Sequence of chain 1.A:
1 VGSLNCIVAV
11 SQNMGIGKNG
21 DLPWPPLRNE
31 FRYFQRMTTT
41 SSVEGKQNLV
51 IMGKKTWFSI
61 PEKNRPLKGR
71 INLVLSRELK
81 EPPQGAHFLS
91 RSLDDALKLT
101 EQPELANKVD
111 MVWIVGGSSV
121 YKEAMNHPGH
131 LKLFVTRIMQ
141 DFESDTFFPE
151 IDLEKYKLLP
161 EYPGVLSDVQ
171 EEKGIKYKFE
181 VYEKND

Binding-site contacts:
Ligand atom CAL contacts residue GLU30 of chain 1.A at 3.7 Å.
Ligand atom NAC contacts residue VAL115 of chain 1.A at 3.1 Å (h-bond).
Ligand atom FAE contacts residue PHE31 of chain 1.A at 3.4 Å.
Ligand atom N1 contacts residue VAL8 of chain 1.A at 3.3 Å.
Ligand atom N3 contacts residue GLU30 of chain 1.A at 2.8 Å (salt-bridge).
Ligand atom C4 contacts residue GLU30 of chain 1.A at 3.7 Å.
Ligand atom CAH contacts residue PHE31 of chain 1.A at 3.8 Å (hydrophobic).
Ligand atom CAK contacts residue PHE31 of chain 1.A at 3.6 Å (hydrophobic).
Ligand atom NAC contacts residue NDP1 of chain 1.B at 3.5 Å (h-bond).
Ligand atom CAI contacts residue PHE34 of chain 1.A at 3.8 Å (hydrophobic).
Ligand atom N1 contacts residue PHE34 of chain 1.A at 3.5 Å.
Ligand atom C5 contacts residue NDP1 of chain 1.B at 3.4 Å.
Ligand atom C6 contacts residue NDP1 of chain 1.B at 3.2 Å.
Ligand atom NAB contacts residue ALA9 of chain 1.A at 3.6 Å (h-bond).
Ligand atom C2 contacts residue ALA9 of chain 1.A at 3.6 Å (hydrophobic).
Ligand atom C6 contacts residue ILE7 of chain 1.A at 3.7 Å (hydrophobic).
Ligand atom CAA contacts residue NDP1 of chain 1.B at 3.8 Å.
Ligand atom C2 contacts residue VAL8 of chain 1.A at 3.6 Å (hydrophobic).
Ligand atom NAC contacts residue TYR121 of chain 1.A at 3.5 Å (h-bond).
Ligand atom CAS contacts residue ILE60 of chain 1.A at 3.9 Å (hydrophobic).
Ligand atom C2 contacts residue PHE34 of chain 1.A at 3.8 Å (hydrophobic).
Ligand atom C6 contacts residue PHE34 of chain 1.A at 3.3 Å (hydrophobic).
Ligand atom NAO contacts residue PHE34 of chain 1.A at 3.8 Å.
Ligand atom N1 contacts residue ILE7 of chain 1.A at 3.6 Å.
Ligand atom FAD contacts residue ASN64 of chain 1.A at 2.7 Å.
Ligand atom N1 contacts residue ALA9 of chain 1.A at 3.6 Å (h-bond).
Ligand atom NAC contacts residue PHE34 of chain 1.A at 3.5 Å.
Ligand atom OAP contacts residue ILE60 of chain 1.A at 3.7 Å.
Ligand atom C2 contacts residue GLU30 of chain 1.A at 3.6 Å.
Ligand atom NAB contacts residue GLU30 of chain 1.A at 2.7 Å (salt-bridge).
Ligand atom NAB contacts residue ILE7 of chain 1.A at 3.9 Å.
Ligand atom NAB contacts residue VAL8 of chain 1.A at 3.4 Å (h-bond).
Ligand atom OAP contacts residue PRO61 of chain 1.A at 3.5 Å.
Ligand atom N1 contacts residue NDP1 of chain 1.B at 3.5 Å (h-bond).
Ligand atom NAO contacts residue NDP1 of chain 1.B at 3.7 Å.
Ligand atom C5 contacts residue PHE34 of chain 1.A at 3.5 Å (hydrophobic).
Ligand atom N3 contacts residue PHE34 of chain 1.A at 3.8 Å.
Ligand atom NAC contacts residue ILE7 of chain 1.A at 2.9 Å (h-bond).
Ligand atom NAB contacts residue THR136 of chain 1.A at 3.6 Å (h-bond).
Ligand atom C4 contacts residue PHE34 of chain 1.A at 3.8 Å (hydrophobic).

This protein binds this small molecule.
Small molecule (SMILES): CN(c1ccc(OC(F)(F)F)cc1)c1ccc2nc(N)nc(N)c2n1